Sequence of chain 1.A:
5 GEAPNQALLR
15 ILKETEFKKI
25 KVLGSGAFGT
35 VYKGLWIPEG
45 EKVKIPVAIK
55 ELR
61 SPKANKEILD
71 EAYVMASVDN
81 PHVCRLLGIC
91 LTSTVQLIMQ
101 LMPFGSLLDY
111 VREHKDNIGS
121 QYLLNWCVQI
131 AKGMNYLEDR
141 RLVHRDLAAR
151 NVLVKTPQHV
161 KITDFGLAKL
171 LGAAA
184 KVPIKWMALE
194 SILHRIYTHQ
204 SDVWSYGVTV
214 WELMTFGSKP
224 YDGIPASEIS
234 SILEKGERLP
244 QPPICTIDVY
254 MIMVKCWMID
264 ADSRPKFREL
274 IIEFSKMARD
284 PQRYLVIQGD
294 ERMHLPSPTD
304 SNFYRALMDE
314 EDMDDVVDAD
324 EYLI

Binding-site contacts:
Ligand atom C08 contacts residue GLY105 of chain 1.A at 3.6 Å.
Ligand atom C30 contacts residue LEU153 of chain 1.A at 3.5 Å (hydrophobic).
Ligand atom C02 contacts residue ALA52 of chain 1.A at 3.5 Å (hydrophobic).
Ligand atom O27 contacts residue LEU101 of chain 1.A at 3.7 Å.
Ligand atom N06 contacts residue LEU27 of chain 1.A at 3.7 Å.
Ligand atom O27 contacts residue MET102 of chain 1.A at 3.3 Å (h-bond).
Ligand atom C24 contacts residue LEU27 of chain 1.A at 3.5 Å (hydrophobic).
Ligand atom C03 contacts residue MET102 of chain 1.A at 3.5 Å (hydrophobic).
Ligand atom C03 contacts residue ALA52 of chain 1.A at 3.4 Å (hydrophobic).
Ligand atom C02 contacts residue LEU153 of chain 1.A at 3.5 Å (hydrophobic).
Ligand atom C07 contacts residue GLY105 of chain 1.A at 3.8 Å.
Ligand atom C11 contacts residue GLY105 of chain 1.A at 3.7 Å.
Ligand atom C05 contacts residue MET102 of chain 1.A at 3.8 Å (hydrophobic).
Ligand atom S34 contacts residue ASP164 of chain 1.A at 3.7 Å.
Ligand atom C03 contacts residue GLN100 of chain 1.A at 3.1 Å.
Ligand atom C37 contacts residue ASN151 of chain 1.A at 3.7 Å.
Ligand atom O38 contacts residue LYS54 of chain 1.A at 3.0 Å (salt-bridge).
Ligand atom C36 contacts residue ASP164 of chain 1.A at 3.2 Å.
Ligand atom C44 contacts residue VAL35 of chain 1.A at 3.8 Å (hydrophobic).
Ligand atom O27 contacts residue PRO103 of chain 1.A at 3.8 Å.
Ligand atom N06 contacts residue LEU101 of chain 1.A at 3.7 Å.
Ligand atom C09 contacts residue GLY105 of chain 1.A at 3.5 Å.
Ligand atom O35 contacts residue LYS54 of chain 1.A at 3.8 Å.
Ligand atom O38 contacts residue ASP164 of chain 1.A at 3.4 Å (salt-bridge).
Ligand atom C40 contacts residue VAL35 of chain 1.A at 3.7 Å (hydrophobic).
Ligand atom N04 contacts residue LEU101 of chain 1.A at 3.7 Å.
Ligand atom C03 contacts residue LEU153 of chain 1.A at 3.8 Å (hydrophobic).
Ligand atom C07 contacts residue MET102 of chain 1.A at 3.6 Å (hydrophobic).
Ligand atom C26 contacts residue MET102 of chain 1.A at 3.8 Å (hydrophobic).
Ligand atom C42 contacts residue GLY28 of chain 1.A at 3.7 Å.
Ligand atom C07 contacts residue LEU27 of chain 1.A at 3.7 Å (hydrophobic).
Ligand atom C43 contacts residue VAL35 of chain 1.A at 3.8 Å (hydrophobic).
Ligand atom C26 contacts residue LEU27 of chain 1.A at 3.7 Å (hydrophobic).
Ligand atom N04 contacts residue GLN100 of chain 1.A at 3.8 Å.
Ligand atom N06 contacts residue MET102 of chain 1.A at 3.0 Å (h-bond).
Ligand atom C39 contacts residue VAL35 of chain 1.A at 3.7 Å (hydrophobic).
Ligand atom N04 contacts residue MET102 of chain 1.A at 2.8 Å (h-bond).
Ligand atom N29 contacts residue LEU153 of chain 1.A at 3.8 Å.
Ligand atom O27 contacts residue LEU27 of chain 1.A at 3.7 Å.
Ligand atom C28 contacts residue PRO103 of chain 1.A at 3.1 Å (hydrophobic).

This protein binds this small molecule.
Small molecule (SMILES): CCS(=O)(=O)n1cc(-c2nc(Nc3cc(Cl)c(N4CCC(N5CCN(C)CC5)CC4)cc3OC)ncc2Cl)c2ccccc21